A small-molecule ligand and the protein it binds are described below.
Small molecule (SMILES): CC(=O)N[C@H]1[C@H](O[C@H]2[C@H](O)[C@@H](NC(C)=O)CO[C@@H]2CO)O[C@H](CO)[C@@H](O)[C@@H]1O

Binding-site contacts:
Ligand atom C5 contacts residue VAL15 of chain 1.E at 4.3 Å (hydrophobic).
Ligand atom C8 contacts residue SER12 of chain 1.E at 3.1 Å.
Ligand atom C4 contacts residue ASN25 of chain 1.E at 4.3 Å.
Ligand atom O5 contacts residue PRO13 of chain 1.E at 3.2 Å (h-bond).
Ligand atom O6 contacts residue PRO13 of chain 1.E at 2.7 Å (h-bond).
Ligand atom O5 contacts residue ASN25 of chain 1.E at 2.4 Å (h-bond).
Ligand atom O5 contacts residue VAL15 of chain 1.E at 3.7 Å.
Ligand atom N2 contacts residue SER12 of chain 1.E at 4.3 Å.
Ligand atom C5 contacts residue PRO13 of chain 1.E at 3.9 Å (hydrophobic).
Ligand atom C1 contacts residue SER12 of chain 1.E at 3.7 Å.
Ligand atom C8 contacts residue ASN25 of chain 1.E at 3.4 Å.
Ligand atom O7 contacts residue TYR336 of chain 1.E at 4.0 Å.
Ligand atom C1 contacts residue VAL15 of chain 1.E at 4.3 Å (hydrophobic).
Ligand atom C6 contacts residue VAL15 of chain 1.E at 4.2 Å (hydrophobic).
Ligand atom C5 contacts residue ASN25 of chain 1.E at 3.7 Å.
Ligand atom C6 contacts residue PRO13 of chain 1.E at 3.4 Å (hydrophobic).
Ligand atom O5 contacts residue SER12 of chain 1.E at 4.0 Å.
Ligand atom C2 contacts residue SER12 of chain 1.E at 4.0 Å.
Ligand atom C8 contacts residue PRO13 of chain 1.E at 4.2 Å (hydrophobic).
Ligand atom C1 contacts residue ASN25 of chain 1.E at 1.5 Å.
Ligand atom C7 contacts residue ASN25 of chain 1.E at 3.2 Å.
Ligand atom C7 contacts residue SER12 of chain 1.E at 4.0 Å.
Ligand atom C8 contacts residue ASN11 of chain 1.E at 4.5 Å.
Ligand atom C1 contacts residue PRO13 of chain 1.E at 4.3 Å (hydrophobic).
Ligand atom N2 contacts residue ASN25 of chain 1.E at 2.8 Å (h-bond).
Ligand atom C2 contacts residue ASN25 of chain 1.E at 2.4 Å.
Ligand atom C3 contacts residue ASN25 of chain 1.E at 3.8 Å.
Ligand atom O7 contacts residue ASN25 of chain 1.E at 4.1 Å.

Sequence of chain 1.E:
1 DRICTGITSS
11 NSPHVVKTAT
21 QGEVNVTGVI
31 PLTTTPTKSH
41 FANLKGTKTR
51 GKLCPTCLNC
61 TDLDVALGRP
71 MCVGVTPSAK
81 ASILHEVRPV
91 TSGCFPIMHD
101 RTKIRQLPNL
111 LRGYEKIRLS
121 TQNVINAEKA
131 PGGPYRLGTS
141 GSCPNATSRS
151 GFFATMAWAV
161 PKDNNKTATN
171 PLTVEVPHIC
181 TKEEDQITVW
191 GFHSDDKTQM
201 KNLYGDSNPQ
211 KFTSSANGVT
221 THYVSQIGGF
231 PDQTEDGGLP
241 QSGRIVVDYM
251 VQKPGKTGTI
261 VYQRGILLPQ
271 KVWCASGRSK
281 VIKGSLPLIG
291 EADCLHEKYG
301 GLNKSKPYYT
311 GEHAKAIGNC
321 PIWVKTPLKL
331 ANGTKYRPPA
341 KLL